A protein and the small-molecule ligand that binds it are described below.
Small molecule (SMILES): CC(=O)N[C@@H]1[C@@H](O)[C@H](O)[C@@H](CO)O[C@H]1O

Sequence of chain 45.E:
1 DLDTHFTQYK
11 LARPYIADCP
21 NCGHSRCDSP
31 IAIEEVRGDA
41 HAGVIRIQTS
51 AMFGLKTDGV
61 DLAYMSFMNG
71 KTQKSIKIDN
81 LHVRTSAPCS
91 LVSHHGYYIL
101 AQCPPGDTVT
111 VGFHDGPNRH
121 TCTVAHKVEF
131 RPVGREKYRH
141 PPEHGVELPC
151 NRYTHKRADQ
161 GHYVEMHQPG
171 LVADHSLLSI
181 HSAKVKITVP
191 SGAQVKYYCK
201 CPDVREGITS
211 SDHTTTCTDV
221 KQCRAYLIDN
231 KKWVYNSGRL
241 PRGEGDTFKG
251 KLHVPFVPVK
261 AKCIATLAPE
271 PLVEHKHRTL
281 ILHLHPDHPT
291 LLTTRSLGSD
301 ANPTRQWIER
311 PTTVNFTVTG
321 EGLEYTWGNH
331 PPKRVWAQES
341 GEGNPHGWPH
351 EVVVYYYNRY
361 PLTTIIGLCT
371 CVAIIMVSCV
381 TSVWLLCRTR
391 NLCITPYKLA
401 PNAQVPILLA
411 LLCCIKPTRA

Binding-site contacts:
Ligand atom C8 contacts residue ILE281 of chain 45.E at 4.5 Å (hydrophobic).
Ligand atom O5 contacts residue VAL314 of chain 45.E at 3.8 Å.
Ligand atom C5 contacts residue ASN315 of chain 45.E at 3.7 Å.
Ligand atom O5 contacts residue THR313 of chain 45.E at 4.3 Å.
Ligand atom C7 contacts residue ASN315 of chain 45.E at 3.3 Å.
Ligand atom C8 contacts residue ASN315 of chain 45.E at 3.5 Å.
Ligand atom O5 contacts residue ASN315 of chain 45.E at 2.4 Å (h-bond).
Ligand atom N2 contacts residue ASN315 of chain 45.E at 2.8 Å (h-bond).
Ligand atom C6 contacts residue THR313 of chain 45.E at 4.5 Å.
Ligand atom C2 contacts residue ASN315 of chain 45.E at 2.5 Å.
Ligand atom C3 contacts residue ASN315 of chain 45.E at 3.8 Å.
Ligand atom C6 contacts residue ASN315 of chain 45.E at 4.5 Å.
Ligand atom C4 contacts residue ASN315 of chain 45.E at 4.3 Å.
Ligand atom C1 contacts residue ASN315 of chain 45.E at 1.4 Å.
Ligand atom O7 contacts residue ASN315 of chain 45.E at 4.2 Å.
Ligand atom C1 contacts residue VAL314 of chain 45.E at 4.4 Å (hydrophobic).